Binding-site contacts:
Ligand atom C1 contacts residue LYS161 of chain 1.B at 4.4 Å.
Ligand atom N2 contacts residue GLY159 of chain 1.B at 4.4 Å.
Ligand atom C6 contacts residue LYS161 of chain 1.B at 4.0 Å.
Ligand atom O5 contacts residue ASN224 of chain 1.B at 2.3 Å (h-bond).
Ligand atom N2 contacts residue THR225 of chain 1.B at 4.4 Å.
Ligand atom C7 contacts residue GLY159 of chain 1.B at 4.4 Å.
Ligand atom C8 contacts residue ASN224 of chain 1.B at 4.0 Å.
Ligand atom C3 contacts residue ASN224 of chain 1.B at 3.9 Å.
Ligand atom C8 contacts residue LYS161 of chain 1.B at 4.3 Å.
Ligand atom C2 contacts residue ASN224 of chain 1.B at 2.5 Å.
Ligand atom O7 contacts residue THR225 of chain 1.B at 4.2 Å.
Ligand atom C1 contacts residue ASN224 of chain 1.B at 1.4 Å.
Ligand atom N2 contacts residue ASN224 of chain 1.B at 3.0 Å (h-bond).
Ligand atom O7 contacts residue LYS161 of chain 1.B at 4.1 Å.
Ligand atom C5 contacts residue LYS161 of chain 1.B at 4.2 Å.
Ligand atom C5 contacts residue ASN224 of chain 1.B at 3.7 Å.
Ligand atom C8 contacts residue GLY159 of chain 1.B at 3.4 Å.
Ligand atom C6 contacts residue GLY160 of chain 1.B at 4.0 Å.
Ligand atom C7 contacts residue THR225 of chain 1.B at 4.0 Å.
Ligand atom O5 contacts residue LYS161 of chain 1.B at 4.2 Å.
Ligand atom C7 contacts residue THR226 of chain 1.B at 4.0 Å.
Ligand atom C8 contacts residue THR225 of chain 1.B at 3.8 Å.
Ligand atom C8 contacts residue ASN158 of chain 1.B at 4.5 Å.
Ligand atom C8 contacts residue THR226 of chain 1.B at 4.1 Å.
Ligand atom C4 contacts residue ASN224 of chain 1.B at 4.2 Å.
Ligand atom C7 contacts residue ASN224 of chain 1.B at 4.1 Å.
Ligand atom O7 contacts residue THR226 of chain 1.B at 3.1 Å.
Ligand atom C6 contacts residue GLY159 of chain 1.B at 4.4 Å.

A protein and the small-molecule ligand that binds it are described below.
Small molecule (SMILES): CC(=O)N[C@H]1[C@H](O[C@H]2[C@H](O)[C@@H](NC(C)=O)CO[C@@H]2CO)O[C@H](CO)[C@@H](O[C@@H]2O[C@H](CO)[C@@H](O)[C@H](O)[C@@H]2O)[C@@H]1O

Sequence of chain 1.B:
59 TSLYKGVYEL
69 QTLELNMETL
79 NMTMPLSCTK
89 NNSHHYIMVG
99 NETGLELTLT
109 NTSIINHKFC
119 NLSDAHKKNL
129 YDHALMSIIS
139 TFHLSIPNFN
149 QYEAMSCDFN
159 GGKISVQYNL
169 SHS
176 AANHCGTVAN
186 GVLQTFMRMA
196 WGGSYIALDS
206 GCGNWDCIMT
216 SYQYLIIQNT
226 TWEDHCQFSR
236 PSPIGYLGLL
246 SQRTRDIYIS